Binding-site contacts:
Ligand atom C9 contacts residue CYS190 of chain 1.B at 3.5 Å (hydrophobic).
Ligand atom N41 contacts residue HIS44 of chain 1.B at 3.2 Å (h-bond).
Ligand atom C15 contacts residue TRP214 of chain 1.B at 3.2 Å (hydrophobic).
Ligand atom C13 contacts residue ASP188 of chain 1.B at 3.6 Å.
Ligand atom C12 contacts residue SER189 of chain 1.B at 3.2 Å.
Ligand atom C32 contacts residue CYS45 of chain 1.B at 3.6 Å (hydrophobic).
Ligand atom N31 contacts residue CYS45 of chain 1.B at 3.5 Å (h-bond).
Ligand atom C11 contacts residue TRP214 of chain 1.B at 3.6 Å (hydrophobic).
Ligand atom C10 contacts residue SER194 of chain 1.B at 3.2 Å.
Ligand atom C40 contacts residue CYS45 of chain 1.B at 3.2 Å (hydrophobic).
Ligand atom C9 contacts residue SER194 of chain 1.B at 2.6 Å.
Ligand atom C16 contacts residue SER194 of chain 1.B at 1.4 Å.
Ligand atom N41 contacts residue SER194 of chain 1.B at 3.2 Å (h-bond).
Ligand atom C8 contacts residue SER213 of chain 1.B at 3.5 Å.
Ligand atom N19 contacts residue GLY192 of chain 1.B at 3.4 Å (h-bond).
Ligand atom O6 contacts residue GLN191 of chain 1.B at 3.7 Å.
Ligand atom C12 contacts residue CYS190 of chain 1.B at 3.6 Å (hydrophobic).
Ligand atom N14 contacts residue GLY225 of chain 1.B at 3.4 Å.
Ligand atom N14 contacts residue TRP214 of chain 1.B at 3.3 Å (h-bond).
Ligand atom C10 contacts residue VAL212 of chain 1.B at 3.3 Å (hydrophobic).
Ligand atom O17 contacts residue CYS190 of chain 1.B at 3.1 Å (h-bond).
Ligand atom N7 contacts residue SER194 of chain 1.B at 2.8 Å (h-bond).
Ligand atom C8 contacts residue SER194 of chain 1.B at 1.4 Å.
Ligand atom N14 contacts residue SER189 of chain 1.B at 3.6 Å.
Ligand atom O17 contacts residue GLY192 of chain 1.B at 2.5 Å (h-bond).
Ligand atom C40 contacts residue PHE28 of chain 1.B at 3.5 Å (hydrophobic).
Ligand atom C1 contacts residue GLN87 of chain 1.B at 3.6 Å.
Ligand atom O4 contacts residue HIS44 of chain 1.B at 3.3 Å (h-bond).
Ligand atom O17 contacts residue SER194 of chain 1.B at 2.6 Å (h-bond).
Ligand atom C18 contacts residue SER194 of chain 1.B at 2.5 Å.
Ligand atom O17 contacts residue ASP193 of chain 1.B at 3.5 Å (salt-bridge).
Ligand atom C15 contacts residue SER189 of chain 1.B at 3.3 Å.
Ligand atom C3 contacts residue HIS44 of chain 1.B at 3.4 Å.
Ligand atom O4 contacts residue SER213 of chain 1.B at 3.3 Å (h-bond).
Ligand atom C5 contacts residue SER194 of chain 1.B at 3.7 Å.
Ligand atom C13 contacts residue SER189 of chain 1.B at 2.8 Å.
Ligand atom N14 contacts residue ASP188 of chain 1.B at 3.4 Å (salt-bridge).
Ligand atom O17 contacts residue GLN191 of chain 1.B at 2.8 Å.
Ligand atom C28 contacts residue HIS44 of chain 1.B at 3.7 Å.
Ligand atom C13 contacts residue GLY217 of chain 1.B at 3.6 Å.

This protein binds this small molecule.
Small molecule (SMILES): C=CCOC(=O)N[C@H](CC[C@@H]1CCNC1)C(=O)c1noc(Cc2ccc(C(=O)NC3Cc4ccccc4C3)cc2)n1

Sequence of chain 1.B:
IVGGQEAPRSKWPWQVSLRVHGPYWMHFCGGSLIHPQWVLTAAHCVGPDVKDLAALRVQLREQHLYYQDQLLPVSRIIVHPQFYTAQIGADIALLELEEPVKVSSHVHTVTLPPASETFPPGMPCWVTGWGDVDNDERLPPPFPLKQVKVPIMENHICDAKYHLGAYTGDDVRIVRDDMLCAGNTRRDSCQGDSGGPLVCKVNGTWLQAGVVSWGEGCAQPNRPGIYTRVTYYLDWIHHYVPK